Binding-site contacts:
Ligand atom C contacts residue PHE53 of chain 1.J at 3.8 Å (hydrophobic).
Ligand atom CA contacts residue THR73 of chain 1.J at 4.0 Å.
Ligand atom CA contacts residue THR121 of chain 1.J at 4.2 Å.
Ligand atom OE1 contacts residue PHE53 of chain 1.J at 4.0 Å.
Ligand atom N contacts residue THR73 of chain 1.J at 3.3 Å (h-bond).
Ligand atom O contacts residue ARG78 of chain 1.J at 2.5 Å (salt-bridge).
Ligand atom C contacts residue GLY122 of chain 1.J at 3.8 Å.
Ligand atom CG contacts residue GLY71 of chain 1.J at 4.1 Å.
Ligand atom O contacts residue THR73 of chain 1.J at 2.7 Å (h-bond).
Ligand atom C contacts residue ARG78 of chain 1.J at 3.2 Å.
Ligand atom OE1 contacts residue ASP13 of chain 1.J at 3.6 Å (salt-bridge).
Ligand atom O contacts residue ILE72 of chain 1.J at 3.4 Å.
Ligand atom CD contacts residue PHE53 of chain 1.J at 3.8 Å (hydrophobic).
Ligand atom CG contacts residue ASP160 of chain 1.J at 3.9 Å.
Ligand atom CD contacts residue PHE16 of chain 1.J at 3.3 Å (hydrophobic).
Ligand atom CD contacts residue THR121 of chain 1.J at 4.0 Å.
Ligand atom CA contacts residue GLY71 of chain 1.J at 3.5 Å.
Ligand atom CD contacts residue LYS118 of chain 1.J at 3.9 Å.
Ligand atom NE2 contacts residue ASP13 of chain 1.J at 3.7 Å.
Ligand atom NE2 contacts residue ALA70 of chain 1.J at 3.1 Å (h-bond).
Ligand atom NE2 contacts residue PHE53 of chain 1.J at 3.5 Å.
Ligand atom CB contacts residue PHE53 of chain 1.J at 3.5 Å (hydrophobic).
Ligand atom CA contacts residue ASP160 of chain 1.J at 4.0 Å.
Ligand atom CA contacts residue GLY122 of chain 1.J at 4.0 Å.
Ligand atom N contacts residue TYR188 of chain 1.J at 3.8 Å.
Ligand atom OE1 contacts residue THR121 of chain 1.J at 3.4 Å.
Ligand atom N contacts residue GLY71 of chain 1.J at 2.8 Å (h-bond).
Ligand atom CG contacts residue THR121 of chain 1.J at 3.8 Å.
Ligand atom NE2 contacts residue PHE16 of chain 1.J at 3.2 Å.
Ligand atom C contacts residue THR73 of chain 1.J at 3.4 Å.
Ligand atom N contacts residue ASP160 of chain 1.J at 3.0 Å (salt-bridge).
Ligand atom CG contacts residue PHE16 of chain 1.J at 3.3 Å (hydrophobic).
Ligand atom C contacts residue GLY71 of chain 1.J at 3.7 Å.
Ligand atom CB contacts residue THR121 of chain 1.J at 4.0 Å.
Ligand atom OE1 contacts residue PHE16 of chain 1.J at 3.7 Å.
Ligand atom O contacts residue PHE53 of chain 1.J at 3.5 Å.
Ligand atom CD contacts residue ASP13 of chain 1.J at 4.0 Å.
Ligand atom OE1 contacts residue LYS118 of chain 1.J at 2.8 Å (salt-bridge).
Ligand atom O contacts residue GLY71 of chain 1.J at 3.1 Å (h-bond).
Ligand atom CB contacts residue GLY71 of chain 1.J at 3.5 Å.

Sequence of chain 1.J:
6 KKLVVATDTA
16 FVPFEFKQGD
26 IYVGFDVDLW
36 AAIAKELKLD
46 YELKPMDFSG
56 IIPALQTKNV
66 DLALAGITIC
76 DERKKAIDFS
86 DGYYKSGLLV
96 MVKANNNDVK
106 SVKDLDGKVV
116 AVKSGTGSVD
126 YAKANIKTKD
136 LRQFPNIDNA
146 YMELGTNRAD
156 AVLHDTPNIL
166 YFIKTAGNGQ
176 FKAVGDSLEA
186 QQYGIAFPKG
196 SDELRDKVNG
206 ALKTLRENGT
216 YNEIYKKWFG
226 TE

The small molecule below binds the protein below.
Small molecule (SMILES): NC(=O)CC[C@H](N)C(=O)O